The small molecule below binds the protein below.
Small molecule (SMILES): CC(=O)N[C@H]1[C@H](O[C@H]2[C@H](O)[C@@H](NC(C)=O)CO[C@@H]2CO)O[C@H](CO)[C@@H](O[C@@H]2O[C@H](CO)[C@@H](O)[C@H](O)[C@@H]2O)[C@@H]1O

Binding-site contacts:
Ligand atom C2 contacts residue ASN103 of chain 1.D at 2.4 Å.
Ligand atom O5 contacts residue PRO77 of chain 1.D at 3.5 Å.
Ligand atom C1 contacts residue PRO77 of chain 1.D at 4.4 Å (hydrophobic).
Ligand atom C3 contacts residue THR105 of chain 1.D at 4.0 Å.
Ligand atom C1 contacts residue ASN103 of chain 1.D at 1.4 Å.
Ligand atom C1 contacts residue SER107 of chain 1.D at 3.7 Å.
Ligand atom C2 contacts residue THR105 of chain 1.D at 3.6 Å.
Ligand atom C1 contacts residue THR105 of chain 1.D at 3.5 Å.
Ligand atom N2 contacts residue THR105 of chain 1.D at 3.0 Å (h-bond).
Ligand atom C8 contacts residue VAL104 of chain 1.D at 3.6 Å (hydrophobic).
Ligand atom C7 contacts residue ASN103 of chain 1.D at 3.6 Å.
Ligand atom O5 contacts residue ASN103 of chain 1.D at 2.3 Å (h-bond).
Ligand atom O6 contacts residue ASP76 of chain 1.D at 2.6 Å (salt-bridge).
Ligand atom C8 contacts residue THR105 of chain 1.D at 4.0 Å.
Ligand atom C6 contacts residue SER107 of chain 1.D at 3.6 Å.
Ligand atom C4 contacts residue ASN103 of chain 1.D at 4.2 Å.
Ligand atom C5 contacts residue PRO77 of chain 1.D at 4.5 Å (hydrophobic).
Ligand atom C6 contacts residue PRO77 of chain 1.D at 4.1 Å (hydrophobic).
Ligand atom C3 contacts residue ASN103 of chain 1.D at 3.8 Å.
Ligand atom O7 contacts residue ASN103 of chain 1.D at 3.8 Å.
Ligand atom N2 contacts residue ASN103 of chain 1.D at 3.0 Å (h-bond).
Ligand atom O6 contacts residue PRO77 of chain 1.D at 3.7 Å.
Ligand atom C5 contacts residue SER107 of chain 1.D at 3.2 Å.
Ligand atom C5 contacts residue ASN103 of chain 1.D at 3.6 Å.
Ligand atom C7 contacts residue THR105 of chain 1.D at 4.0 Å.
Ligand atom C6 contacts residue ASP76 of chain 1.D at 3.3 Å.
Ligand atom O5 contacts residue SER107 of chain 1.D at 3.3 Å.

Sequence of chain 1.D:
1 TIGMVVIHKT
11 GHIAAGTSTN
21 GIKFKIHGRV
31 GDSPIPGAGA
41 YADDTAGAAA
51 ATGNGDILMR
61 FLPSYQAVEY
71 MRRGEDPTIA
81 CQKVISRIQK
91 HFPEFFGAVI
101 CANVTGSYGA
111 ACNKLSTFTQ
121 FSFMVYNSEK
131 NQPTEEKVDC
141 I